A protein and the small-molecule ligand that binds it are described below.
Small molecule (SMILES): CC(=O)N[C@@H]1[C@@H](O)[C@H](O)[C@@H](CO)O[C@H]1O

Sequence of chain 1.A:
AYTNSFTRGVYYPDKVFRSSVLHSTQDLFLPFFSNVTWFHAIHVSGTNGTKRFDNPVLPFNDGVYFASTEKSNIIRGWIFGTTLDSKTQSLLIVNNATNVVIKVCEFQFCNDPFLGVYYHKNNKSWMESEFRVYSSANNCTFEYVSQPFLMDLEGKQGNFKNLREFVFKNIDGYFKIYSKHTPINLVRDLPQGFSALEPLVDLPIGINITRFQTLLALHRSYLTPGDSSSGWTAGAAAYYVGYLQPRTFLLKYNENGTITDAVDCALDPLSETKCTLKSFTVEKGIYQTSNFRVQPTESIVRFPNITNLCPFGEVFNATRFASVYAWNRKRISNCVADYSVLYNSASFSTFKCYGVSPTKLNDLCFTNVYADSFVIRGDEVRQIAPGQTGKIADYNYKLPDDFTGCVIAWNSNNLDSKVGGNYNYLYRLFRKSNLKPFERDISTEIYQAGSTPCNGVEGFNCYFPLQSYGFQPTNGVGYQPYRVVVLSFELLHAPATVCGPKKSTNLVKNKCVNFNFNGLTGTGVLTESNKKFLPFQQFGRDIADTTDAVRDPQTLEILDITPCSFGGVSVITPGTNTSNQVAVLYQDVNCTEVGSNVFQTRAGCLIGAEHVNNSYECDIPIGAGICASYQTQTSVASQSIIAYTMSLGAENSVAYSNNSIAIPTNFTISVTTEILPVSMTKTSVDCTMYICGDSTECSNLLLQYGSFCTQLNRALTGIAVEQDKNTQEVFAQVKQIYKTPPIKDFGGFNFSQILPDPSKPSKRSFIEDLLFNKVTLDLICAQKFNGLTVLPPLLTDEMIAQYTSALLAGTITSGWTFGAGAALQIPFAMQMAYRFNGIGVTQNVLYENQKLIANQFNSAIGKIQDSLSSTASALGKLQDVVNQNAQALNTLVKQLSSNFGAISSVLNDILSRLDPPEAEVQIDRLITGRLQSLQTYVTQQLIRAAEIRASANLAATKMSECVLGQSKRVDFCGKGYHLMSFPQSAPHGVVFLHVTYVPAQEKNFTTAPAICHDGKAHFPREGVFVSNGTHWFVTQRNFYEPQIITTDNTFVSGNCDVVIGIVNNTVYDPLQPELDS

Binding-site contacts:
Ligand atom C1 contacts residue ASN331 of chain 1.A at 1.4 Å.
Ligand atom C5 contacts residue ASN331 of chain 1.A at 3.7 Å.
Ligand atom C2 contacts residue GLY327 of chain 1.A at 4.1 Å.
Ligand atom O7 contacts residue GLY327 of chain 1.A at 4.1 Å.
Ligand atom C7 contacts residue ASN331 of chain 1.A at 3.1 Å.
Ligand atom C7 contacts residue GLU328 of chain 1.A at 4.4 Å.
Ligand atom C3 contacts residue ASN331 of chain 1.A at 3.8 Å.
Ligand atom C4 contacts residue ASN331 of chain 1.A at 4.2 Å.
Ligand atom C1 contacts residue GLY327 of chain 1.A at 3.7 Å.
Ligand atom O7 contacts residue GLU328 of chain 1.A at 3.7 Å.
Ligand atom C8 contacts residue ASN331 of chain 1.A at 3.9 Å.
Ligand atom O5 contacts residue ASN331 of chain 1.A at 2.4 Å (h-bond).
Ligand atom O7 contacts residue ASN331 of chain 1.A at 3.0 Å (h-bond).
Ligand atom C7 contacts residue GLY327 of chain 1.A at 4.1 Å.
Ligand atom C2 contacts residue ASN331 of chain 1.A at 2.5 Å.
Ligand atom N2 contacts residue GLY327 of chain 1.A at 3.3 Å (h-bond).
Ligand atom N2 contacts residue ASN331 of chain 1.A at 2.9 Å (h-bond).
Ligand atom O7 contacts residue ALA332 of chain 1.A at 4.2 Å.
Ligand atom N2 contacts residue GLU328 of chain 1.A at 4.1 Å.